Binding-site contacts:
Ligand atom CB contacts residue ASP240 of chain 1.A at 3.5 Å.
Ligand atom NH1 contacts residue GLU172 of chain 1.A at 3.0 Å (salt-bridge).
Ligand atom NE2 contacts residue GLU244 of chain 1.A at 2.8 Å (salt-bridge).
Ligand atom CG contacts residue VAL207 of chain 1.A at 3.6 Å (hydrophobic).
Ligand atom CA contacts residue ASP240 of chain 1.A at 3.4 Å.
Ligand atom CD contacts residue ARG257 of chain 1.A at 3.4 Å.
Ligand atom CD contacts residue THR135 of chain 1.A at 3.5 Å.
Ligand atom O contacts residue PHE131 of chain 1.A at 3.6 Å.
Ligand atom CE1 contacts residue ILE241 of chain 1.A at 3.5 Å (hydrophobic).
Ligand atom NH1 contacts residue ASP171 of chain 1.A at 3.6 Å (salt-bridge).
Ligand atom NH1 contacts residue ASP240 of chain 1.A at 3.1 Å (salt-bridge).
Ligand atom NH2 contacts residue THR135 of chain 1.A at 3.6 Å.
Ligand atom NH1 contacts residue ASP235 of chain 1.A at 3.0 Å (salt-bridge).
Ligand atom N contacts residue PHE131 of chain 1.A at 3.6 Å.
Ligand atom O contacts residue GLU172 of chain 1.A at 3.3 Å (salt-bridge).
Ligand atom CA contacts residue GLU172 of chain 1.A at 3.6 Å.
Ligand atom C contacts residue ASP203 of chain 1.A at 3.3 Å.
Ligand atom O contacts residue ASP203 of chain 1.A at 3.3 Å (salt-bridge).
Ligand atom CZ contacts residue THR135 of chain 1.A at 3.6 Å.
Ligand atom NE contacts residue THR135 of chain 1.A at 2.7 Å (h-bond).
Ligand atom CB contacts residue THR205 of chain 1.A at 3.6 Å.
Ligand atom N contacts residue GLU172 of chain 1.A at 3.1 Å (salt-bridge).
Ligand atom NH2 contacts residue PHE131 of chain 1.A at 2.8 Å (h-bond).
Ligand atom CD contacts residue GLU172 of chain 1.A at 3.5 Å.
Ligand atom OG contacts residue ASP168 of chain 1.A at 3.4 Å (salt-bridge).
Ligand atom CD contacts residue GLY239 of chain 1.A at 3.6 Å.
Ligand atom CB contacts residue GLU172 of chain 1.A at 3.6 Å.
Ligand atom NH2 contacts residue ASP129 of chain 1.A at 2.7 Å (salt-bridge).
Ligand atom CB contacts residue ASP168 of chain 1.A at 3.2 Å.
Ligand atom NH2 contacts residue ASP132 of chain 1.A at 3.1 Å (salt-bridge).
Ligand atom CZ contacts residue PHE131 of chain 1.A at 3.5 Å (hydrophobic).
Ligand atom CZ contacts residue ASP171 of chain 1.A at 3.6 Å.
Ligand atom NH2 contacts residue ASP171 of chain 1.A at 2.8 Å (salt-bridge).
Ligand atom O contacts residue LYS170 of chain 1.A at 2.9 Å (salt-bridge).
Ligand atom NH2 contacts residue ILE134 of chain 1.A at 3.6 Å.
Ligand atom CZ contacts residue ASP129 of chain 1.A at 3.5 Å.
Ligand atom NH1 contacts residue ASP129 of chain 1.A at 3.6 Å (salt-bridge).
Ligand atom C contacts residue PHE131 of chain 1.A at 3.6 Å (hydrophobic).
Ligand atom NH1 contacts residue GLY239 of chain 1.A at 3.5 Å (h-bond).
Ligand atom CG contacts residue GLU172 of chain 1.A at 3.6 Å.

The small molecule below binds the protein below.
Small molecule (SMILES): C[C@H](NC(=O)[C@@H](N)CCCN=C(N)N)C(=O)N[C@@H](CCCN=C(N)N)C(=O)N[C@@H](CCCN=C(N)N)C(=O)N[C@@H](CCCN=C(N)N)C(=O)N[C@@H](CC1=NC=NC1)C(=O)N1CCC[C@H]1C(=O)N[C@H](C=O)CO

Sequence of chain 1.A:
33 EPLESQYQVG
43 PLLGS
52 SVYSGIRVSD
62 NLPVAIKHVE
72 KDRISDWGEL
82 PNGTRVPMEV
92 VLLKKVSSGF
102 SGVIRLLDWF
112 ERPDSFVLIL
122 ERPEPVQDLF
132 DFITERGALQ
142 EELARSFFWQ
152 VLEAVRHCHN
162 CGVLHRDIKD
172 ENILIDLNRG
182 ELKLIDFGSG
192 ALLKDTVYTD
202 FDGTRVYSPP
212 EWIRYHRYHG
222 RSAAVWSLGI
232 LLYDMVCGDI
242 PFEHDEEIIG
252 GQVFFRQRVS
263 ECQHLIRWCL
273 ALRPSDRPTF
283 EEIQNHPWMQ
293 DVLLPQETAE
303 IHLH